Sequence of chain 1.C:
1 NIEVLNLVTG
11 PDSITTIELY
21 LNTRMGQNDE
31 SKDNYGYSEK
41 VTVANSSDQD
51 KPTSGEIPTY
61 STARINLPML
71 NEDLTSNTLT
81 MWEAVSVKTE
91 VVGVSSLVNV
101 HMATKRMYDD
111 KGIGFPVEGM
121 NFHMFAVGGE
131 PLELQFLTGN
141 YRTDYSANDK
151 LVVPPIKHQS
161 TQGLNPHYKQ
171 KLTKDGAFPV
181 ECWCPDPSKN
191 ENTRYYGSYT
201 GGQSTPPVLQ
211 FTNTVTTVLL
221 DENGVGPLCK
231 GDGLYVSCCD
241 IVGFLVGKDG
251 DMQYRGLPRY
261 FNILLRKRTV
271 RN

Sequence of chain 1.D:
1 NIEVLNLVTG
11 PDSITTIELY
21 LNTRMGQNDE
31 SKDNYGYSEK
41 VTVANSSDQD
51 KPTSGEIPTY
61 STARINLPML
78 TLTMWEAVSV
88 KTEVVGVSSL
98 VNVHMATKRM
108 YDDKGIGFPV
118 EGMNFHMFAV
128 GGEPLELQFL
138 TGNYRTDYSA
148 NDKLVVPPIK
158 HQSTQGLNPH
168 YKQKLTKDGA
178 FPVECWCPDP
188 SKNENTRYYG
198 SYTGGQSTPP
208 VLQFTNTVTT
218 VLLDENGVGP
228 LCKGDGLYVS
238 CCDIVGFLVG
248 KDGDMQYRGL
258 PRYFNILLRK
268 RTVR

Binding-site contacts:
Ligand atom CAC contacts residue THR53 of chain 1.D at 4.0 Å.
Ligand atom CAG contacts residue PRO52 of chain 1.D at 3.8 Å (hydrophobic).
Ligand atom CAK contacts residue THR53 of chain 1.D at 3.9 Å.
Ligand atom NAD contacts residue THR42 of chain 1.D at 2.9 Å (h-bond).
Ligand atom CAD contacts residue LYS51 of chain 1.D at 3.9 Å.
Ligand atom CAF contacts residue LYS51 of chain 1.D at 3.1 Å.
Ligand atom CAI contacts residue VAL43 of chain 1.D at 3.8 Å (hydrophobic).
Ligand atom OAF contacts residue ALA44 of chain 1.D at 3.7 Å.
Ligand atom OAM contacts residue THR53 of chain 1.D at 3.3 Å.
Ligand atom CAG contacts residue VAL43 of chain 1.D at 4.0 Å (hydrophobic).
Ligand atom OAH contacts residue VAL43 of chain 1.D at 2.9 Å (h-bond).
Ligand atom OAJ contacts residue ARG106 of chain 1.C at 2.9 Å (salt-bridge).
Ligand atom CAF contacts residue VAL43 of chain 1.D at 4.2 Å (hydrophobic).
Ligand atom OAF contacts residue LYS51 of chain 1.D at 2.9 Å (salt-bridge).
Ligand atom CAG contacts residue ALA44 of chain 1.D at 3.6 Å (hydrophobic).
Ligand atom OAK contacts residue THR53 of chain 1.D at 4.2 Å.
Ligand atom NAD contacts residue LYS51 of chain 1.D at 3.4 Å (salt-bridge).
Ligand atom CAG contacts residue THR42 of chain 1.D at 3.5 Å.
Ligand atom OAJ contacts residue VAL43 of chain 1.D at 2.9 Å (h-bond).
Ligand atom CAF contacts residue GLN49 of chain 1.D at 4.2 Å.
Ligand atom OAC contacts residue LYS51 of chain 1.D at 2.6 Å (salt-bridge).
Ligand atom CAG contacts residue HIS101 of chain 1.C at 3.7 Å.
Ligand atom CAJ contacts residue ARG106 of chain 1.C at 3.5 Å.
Ligand atom CAC contacts residue LYS51 of chain 1.D at 3.4 Å.
Ligand atom OAF contacts residue GLN49 of chain 1.D at 3.1 Å (h-bond).
Ligand atom CAG contacts residue ASP50 of chain 1.D at 3.9 Å.
Ligand atom OAK contacts residue THR42 of chain 1.D at 3.9 Å.
Ligand atom OAI contacts residue THR42 of chain 1.D at 3.7 Å.
Ligand atom OAH contacts residue ASN45 of chain 1.D at 3.9 Å.
Ligand atom OAJ contacts residue THR42 of chain 1.D at 3.5 Å.
Ligand atom CAJ contacts residue VAL43 of chain 1.D at 3.3 Å (hydrophobic).
Ligand atom CAD contacts residue THR42 of chain 1.D at 3.9 Å.
Ligand atom CAF contacts residue THR42 of chain 1.D at 3.8 Å.
Ligand atom OAF contacts residue ASP50 of chain 1.D at 3.8 Å.
Ligand atom CAH contacts residue THR42 of chain 1.D at 3.9 Å.
Ligand atom CAI contacts residue THR42 of chain 1.D at 4.2 Å.
Ligand atom CAE contacts residue THR42 of chain 1.D at 3.8 Å.
Ligand atom CAH contacts residue VAL43 of chain 1.D at 3.2 Å (hydrophobic).
Ligand atom CAG contacts residue LYS51 of chain 1.D at 3.5 Å.
Ligand atom CAF contacts residue ALA44 of chain 1.D at 3.9 Å (hydrophobic).

This protein binds this small molecule.
Small molecule (SMILES): CC(=O)NCCN(CCNC(=O)CCC(=O)NCCOCCOCCNC(=O)CCC(=O)NCCOCCOCCNC(=O)CCC(=O)NCCOCCOCCNC(=O)CCC(=O)NCCN(CCNC(=O)CCC(N)=O)C(=O)c1ccc(Cn2cc(CO[C@]3(C(=O)O)C[C@H](O)[C@@H](OC(C)=O)[C@H]([C@H](O)[C@H](O)CO)O3)nn2)cc1)C(=O)c1ccc(Cn2cc(COC3(C(=O)O)CC(O)C(OC(C)=O)C(C(O)C(O)CO)O3)nn2)cc1